Sequence of chain 1.A:
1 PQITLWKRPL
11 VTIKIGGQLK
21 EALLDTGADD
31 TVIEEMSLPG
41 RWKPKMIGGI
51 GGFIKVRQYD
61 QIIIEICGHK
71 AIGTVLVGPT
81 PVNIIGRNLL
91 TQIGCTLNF

Sequence of chain 1.B:
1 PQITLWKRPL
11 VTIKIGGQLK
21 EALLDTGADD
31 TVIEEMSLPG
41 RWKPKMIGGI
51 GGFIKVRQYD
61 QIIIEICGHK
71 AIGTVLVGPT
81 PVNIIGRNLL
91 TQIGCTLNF

The small molecule below binds the protein below.
Small molecule (SMILES): C[C@H]1Cc2cc(F)ccc2S(=O)(=O)N(C[C@@H](O)[C@H](Cc2ccccc2)NC(=O)OC(C)(C)C)C1

Binding-site contacts:
Ligand atom C4 contacts residue 9Y91 of chain 1.D at 0.6 Å.
Ligand atom O15 contacts residue 9Y91 of chain 1.D at 1.4 Å (h-bond).
Ligand atom C34 contacts residue 9Y91 of chain 1.D at 2.1 Å.
Ligand atom C14 contacts residue 9Y91 of chain 1.D at 1.3 Å.
Ligand atom O16 contacts residue 9Y91 of chain 1.D at 1.2 Å (h-bond).
Ligand atom C17 contacts residue 9Y91 of chain 1.D at 0.6 Å.
Ligand atom C25 contacts residue 9Y91 of chain 1.D at 1.6 Å.
Ligand atom C7 contacts residue 9Y91 of chain 1.D at 0.5 Å.
Ligand atom C1 contacts residue 9Y91 of chain 1.D at 0.5 Å.
Ligand atom O29 contacts residue 9Y91 of chain 1.D at 0.6 Å.
Ligand atom O15 contacts residue GLY49 of chain 1.A at 3.1 Å.
Ligand atom S8 contacts residue 9Y91 of chain 1.D at 0.4 Å (h-bond).
Ligand atom C22 contacts residue 9Y91 of chain 1.D at 2.5 Å.
Ligand atom C23 contacts residue 9Y91 of chain 1.D at 3.0 Å.
Ligand atom C21 contacts residue 9Y91 of chain 1.D at 1.5 Å.
Ligand atom F5 contacts residue ASP30 of chain 1.A at 2.8 Å.
Ligand atom F5 contacts residue ASP29 of chain 1.A at 3.1 Å.
Ligand atom C32 contacts residue 9Y91 of chain 1.D at 0.8 Å.
Ligand atom C3 contacts residue 9Y91 of chain 1.D at 2.2 Å.
Ligand atom C11 contacts residue 9Y91 of chain 1.D at 1.4 Å.
Ligand atom O30 contacts residue 9Y91 of chain 1.D at 1.5 Å (h-bond).
Ligand atom O28 contacts residue 9Y91 of chain 1.D at 0.5 Å (h-bond).
Ligand atom C12 contacts residue 9Y91 of chain 1.D at 1.2 Å.
Ligand atom C26 contacts residue 9Y91 of chain 1.D at 0.3 Å.
Ligand atom C6 contacts residue 9Y91 of chain 1.D at 1.4 Å.
Ligand atom C20 contacts residue 9Y91 of chain 1.D at 1.6 Å.
Ligand atom F5 contacts residue 9Y91 of chain 1.D at 2.2 Å.
Ligand atom N19 contacts residue 9Y91 of chain 1.D at 1.0 Å (h-bond).
Ligand atom C2 contacts residue 9Y91 of chain 1.D at 1.1 Å.
Ligand atom C31 contacts residue 9Y91 of chain 1.D at 1.0 Å.
Ligand atom C11 contacts residue GLY27 of chain 1.A at 3.1 Å.
Ligand atom C18 contacts residue 9Y91 of chain 1.D at 1.1 Å.
Ligand atom C13 contacts residue 9Y91 of chain 1.D at 0.2 Å.
Ligand atom C33 contacts residue 9Y91 of chain 1.D at 0.9 Å.
Ligand atom C9 contacts residue 9Y91 of chain 1.D at 2.4 Å.
Ligand atom O30 contacts residue ASP25 of chain 1.A at 2.6 Å (salt-bridge).
Ligand atom N10 contacts residue 9Y91 of chain 1.D at 0.9 Å (h-bond).
Ligand atom C24 contacts residue 9Y91 of chain 1.D at 2.7 Å.
Ligand atom O30 contacts residue ASP25 of chain 1.B at 2.8 Å (salt-bridge).
Ligand atom C27 contacts residue 9Y91 of chain 1.D at 1.0 Å.